Sequence of chain 1.A:
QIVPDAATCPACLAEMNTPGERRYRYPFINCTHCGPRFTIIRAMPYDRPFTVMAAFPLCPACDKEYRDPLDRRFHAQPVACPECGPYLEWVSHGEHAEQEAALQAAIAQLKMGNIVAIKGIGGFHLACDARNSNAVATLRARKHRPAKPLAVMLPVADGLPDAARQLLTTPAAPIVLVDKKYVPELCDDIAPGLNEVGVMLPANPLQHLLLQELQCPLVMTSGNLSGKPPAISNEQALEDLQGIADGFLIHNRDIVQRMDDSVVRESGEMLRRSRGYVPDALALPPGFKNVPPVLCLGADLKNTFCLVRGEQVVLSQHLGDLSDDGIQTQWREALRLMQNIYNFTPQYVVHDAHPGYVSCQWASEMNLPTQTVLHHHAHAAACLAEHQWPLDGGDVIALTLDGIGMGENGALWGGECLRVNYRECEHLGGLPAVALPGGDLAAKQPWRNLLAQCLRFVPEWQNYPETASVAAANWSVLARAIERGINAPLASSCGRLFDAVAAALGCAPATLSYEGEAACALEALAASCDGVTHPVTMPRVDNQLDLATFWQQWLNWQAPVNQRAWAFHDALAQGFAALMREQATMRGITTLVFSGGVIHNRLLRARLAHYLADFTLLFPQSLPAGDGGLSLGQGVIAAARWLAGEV

This protein binds this small molecule.
Small molecule (SMILES): NC(=O)O[P](=O)(O)OC[C@H]1O[C@@H](n2cnc3c(N)ncnc32)[C@H](O)[C@@H]1O

Binding-site contacts:
Ligand atom O1B contacts residue LYS159 of chain 1.A at 3.6 Å (salt-bridge).
Ligand atom C3' contacts residue ARG283 of chain 1.A at 4.2 Å.
Ligand atom N6 contacts residue LEU205 of chain 1.A at 4.1 Å.
Ligand atom CB contacts residue LYS159 of chain 1.A at 4.1 Å.
Ligand atom C5 contacts residue LEU188 of chain 1.A at 4.0 Å (hydrophobic).
Ligand atom C5 contacts residue PRO160 of chain 1.A at 3.6 Å (hydrophobic).
Ligand atom C5' contacts residue ARG156 of chain 1.A at 4.0 Å.
Ligand atom O3' contacts residue ARG283 of chain 1.A at 2.8 Å (salt-bridge).
Ligand atom N2B contacts residue ASN235 of chain 1.A at 3.3 Å (h-bond).
Ligand atom C6 contacts residue PRO160 of chain 1.A at 3.5 Å (hydrophobic).
Ligand atom C4 contacts residue PRO160 of chain 1.A at 4.2 Å (hydrophobic).
Ligand atom N6 contacts residue GLU207 of chain 1.A at 3.0 Å (salt-bridge).
Ligand atom O3A contacts residue LYS159 of chain 1.A at 4.1 Å.
Ligand atom O1A contacts residue SER233 of chain 1.A at 3.5 Å.
Ligand atom N6 contacts residue PRO160 of chain 1.A at 3.6 Å.
Ligand atom N6 contacts residue ALA202 of chain 1.A at 4.0 Å.
Ligand atom O5' contacts residue LYS159 of chain 1.A at 3.6 Å.
Ligand atom O1A contacts residue THR232 of chain 1.A at 4.0 Å.
Ligand atom O2A contacts residue ARG283 of chain 1.A at 3.0 Å (salt-bridge).
Ligand atom C4 contacts residue LEU188 of chain 1.A at 4.1 Å (hydrophobic).
Ligand atom N7 contacts residue PRO160 of chain 1.A at 3.9 Å.
Ligand atom C4' contacts residue ARG283 of chain 1.A at 4.0 Å.
Ligand atom O5' contacts residue ARG156 of chain 1.A at 3.5 Å (salt-bridge).
Ligand atom N6 contacts residue VAL208 of chain 1.A at 3.9 Å.
Ligand atom C1' contacts residue VAL274 of chain 1.A at 4.1 Å (hydrophobic).
Ligand atom C6 contacts residue GLU207 of chain 1.A at 4.2 Å.
Ligand atom C3' contacts residue LYS159 of chain 1.A at 4.0 Å.
Ligand atom O4' contacts residue VAL274 of chain 1.A at 3.9 Å.
Ligand atom N1 contacts residue LEU205 of chain 1.A at 3.9 Å.
Ligand atom C6 contacts residue LEU205 of chain 1.A at 4.2 Å (hydrophobic).
Ligand atom C2 contacts residue LEU188 of chain 1.A at 3.9 Å (hydrophobic).
Ligand atom O2' contacts residue ARG283 of chain 1.A at 4.2 Å.
Ligand atom N1 contacts residue LEU188 of chain 1.A at 4.1 Å.
Ligand atom O1B contacts residue ARG283 of chain 1.A at 3.7 Å.
Ligand atom N6 contacts residue GLY209 of chain 1.A at 4.1 Å.
Ligand atom N7 contacts residue GLY209 of chain 1.A at 4.0 Å.
Ligand atom N1 contacts residue PRO160 of chain 1.A at 4.0 Å.
Ligand atom O3A contacts residue ARG156 of chain 1.A at 3.7 Å.
Ligand atom N3 contacts residue LEU188 of chain 1.A at 4.0 Å.
Ligand atom O3' contacts residue LYS159 of chain 1.A at 3.8 Å.